Sequence of chain 1.D:
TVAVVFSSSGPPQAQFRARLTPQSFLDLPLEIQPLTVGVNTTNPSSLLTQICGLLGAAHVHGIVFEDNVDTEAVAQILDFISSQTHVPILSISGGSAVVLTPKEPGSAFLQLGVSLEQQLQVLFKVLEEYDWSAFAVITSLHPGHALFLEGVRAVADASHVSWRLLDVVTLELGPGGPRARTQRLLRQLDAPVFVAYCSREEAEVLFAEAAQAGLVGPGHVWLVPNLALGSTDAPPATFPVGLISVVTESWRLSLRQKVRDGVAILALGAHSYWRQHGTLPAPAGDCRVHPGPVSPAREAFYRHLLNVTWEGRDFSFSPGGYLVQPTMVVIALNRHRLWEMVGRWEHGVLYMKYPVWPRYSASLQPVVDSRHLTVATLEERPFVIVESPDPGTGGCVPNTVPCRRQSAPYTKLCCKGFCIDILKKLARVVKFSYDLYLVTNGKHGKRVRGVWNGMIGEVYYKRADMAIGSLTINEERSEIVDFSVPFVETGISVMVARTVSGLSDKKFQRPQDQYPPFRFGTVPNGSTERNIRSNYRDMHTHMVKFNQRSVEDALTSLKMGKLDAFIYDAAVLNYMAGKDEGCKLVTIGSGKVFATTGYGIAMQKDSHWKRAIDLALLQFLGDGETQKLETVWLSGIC

This small molecule binds to this protein.
Small molecule (SMILES): CC(=O)N[C@@H]1[C@@H](O)[C@H](O)[C@@H](CO)O[C@H]1O

Binding-site contacts:
Ligand atom C1 contacts residue ASN368 of chain 1.D at 1.4 Å.
Ligand atom C7 contacts residue ASN368 of chain 1.D at 3.7 Å.
Ligand atom C3 contacts residue HIS365 of chain 1.D at 4.0 Å.
Ligand atom C8 contacts residue ARG364 of chain 1.D at 3.2 Å.
Ligand atom C5 contacts residue ASN368 of chain 1.D at 3.6 Å.
Ligand atom C4 contacts residue ASN368 of chain 1.D at 4.2 Å.
Ligand atom C3 contacts residue ASN368 of chain 1.D at 3.9 Å.
Ligand atom O5 contacts residue ASN368 of chain 1.D at 2.3 Å (h-bond).
Ligand atom N2 contacts residue ASN368 of chain 1.D at 3.1 Å (h-bond).
Ligand atom C7 contacts residue ARG364 of chain 1.D at 4.2 Å.
Ligand atom C2 contacts residue ASN368 of chain 1.D at 2.5 Å.
Ligand atom N2 contacts residue ARG364 of chain 1.D at 4.1 Å.
Ligand atom O7 contacts residue ASN368 of chain 1.D at 4.0 Å.
Ligand atom C8 contacts residue HIS365 of chain 1.D at 4.5 Å.
Ligand atom N2 contacts residue HIS365 of chain 1.D at 4.2 Å.
Ligand atom O3 contacts residue HIS365 of chain 1.D at 2.6 Å (h-bond).